The protein below binds the small molecule below.
Small molecule (SMILES): NC(=O)c1ccccc1

Binding-site contacts:
Ligand atom C02 contacts residue LEU43 of chain 1.A at 4.0 Å (hydrophobic).
Ligand atom C06 contacts residue PHE46 of chain 1.A at 4.2 Å (hydrophobic).
Ligand atom C04 contacts residue ARG48 of chain 1.A at 3.8 Å.
Ligand atom O08 contacts residue LEU43 of chain 1.A at 3.3 Å (h-bond).
Ligand atom C05 contacts residue ARG48 of chain 1.A at 3.9 Å.
Ligand atom C04 contacts residue MET74 of chain 1.A at 4.1 Å (hydrophobic).
Ligand atom N09 contacts residue LEU43 of chain 1.A at 4.3 Å.
Ligand atom C03 contacts residue VAL63 of chain 1.A at 3.8 Å (hydrophobic).
Ligand atom C01 contacts residue LEU43 of chain 1.A at 3.9 Å (hydrophobic).
Ligand atom C02 contacts residue ARG48 of chain 1.A at 3.8 Å.
Ligand atom C06 contacts residue ARG48 of chain 1.A at 4.2 Å.
Ligand atom C04 contacts residue VAL63 of chain 1.A at 3.6 Å (hydrophobic).
Ligand atom C04 contacts residue ASP47 of chain 1.A at 4.1 Å.
Ligand atom C07 contacts residue LEU43 of chain 1.A at 3.7 Å (hydrophobic).
Ligand atom C04 contacts residue LEU43 of chain 1.A at 3.7 Å (hydrophobic).
Ligand atom C03 contacts residue ARG48 of chain 1.A at 3.7 Å.
Ligand atom C04 contacts residue PHE46 of chain 1.A at 4.2 Å (hydrophobic).
Ligand atom C06 contacts residue LEU43 of chain 1.A at 3.6 Å (hydrophobic).
Ligand atom O08 contacts residue PHE46 of chain 1.A at 3.4 Å (h-bond).
Ligand atom C02 contacts residue ILE338 of chain 1.A at 4.5 Å (hydrophobic).
Ligand atom C07 contacts residue PHE46 of chain 1.A at 4.1 Å (hydrophobic).
Ligand atom C03 contacts residue LEU43 of chain 1.A at 4.0 Å (hydrophobic).
Ligand atom C05 contacts residue LEU43 of chain 1.A at 3.5 Å (hydrophobic).
Ligand atom C01 contacts residue ARG48 of chain 1.A at 4.0 Å.
Ligand atom O08 contacts residue ASP44 of chain 1.A at 4.0 Å.
Ligand atom C03 contacts residue MET74 of chain 1.A at 3.9 Å (hydrophobic).
Ligand atom C05 contacts residue ASP47 of chain 1.A at 4.2 Å.
Ligand atom C05 contacts residue PHE46 of chain 1.A at 3.4 Å (hydrophobic).

Sequence of chain 1.A:
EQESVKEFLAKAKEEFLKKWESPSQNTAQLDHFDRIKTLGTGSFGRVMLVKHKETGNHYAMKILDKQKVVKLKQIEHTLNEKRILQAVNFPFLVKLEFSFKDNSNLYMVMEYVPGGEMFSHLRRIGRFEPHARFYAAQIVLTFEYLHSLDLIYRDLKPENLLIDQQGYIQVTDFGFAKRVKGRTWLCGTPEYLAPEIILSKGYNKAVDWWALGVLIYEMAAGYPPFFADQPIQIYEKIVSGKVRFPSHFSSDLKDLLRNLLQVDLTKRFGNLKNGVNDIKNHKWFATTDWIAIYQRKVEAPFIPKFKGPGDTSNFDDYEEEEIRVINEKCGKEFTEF